The protein below binds the small molecule below.
Small molecule (SMILES): CC(=O)N[C@H]1[C@H](O[C@H]2[C@H](O)[C@@H](NC(C)=O)CO[C@@H]2CO)O[C@H](CO)[C@@H](O)[C@@H]1O

Sequence of chain 4.I:
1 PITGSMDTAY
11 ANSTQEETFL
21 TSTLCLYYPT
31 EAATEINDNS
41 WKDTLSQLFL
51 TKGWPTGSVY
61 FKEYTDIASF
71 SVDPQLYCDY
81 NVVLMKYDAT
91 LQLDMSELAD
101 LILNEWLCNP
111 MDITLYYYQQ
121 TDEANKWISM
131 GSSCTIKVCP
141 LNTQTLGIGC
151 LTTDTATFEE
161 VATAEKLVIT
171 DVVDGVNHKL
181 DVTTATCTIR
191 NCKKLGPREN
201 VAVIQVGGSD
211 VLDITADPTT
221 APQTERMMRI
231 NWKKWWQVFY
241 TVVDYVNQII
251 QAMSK

Binding-site contacts:
Ligand atom C7 contacts residue ASN12 of chain 4.I at 3.9 Å.
Ligand atom O5 contacts residue ASN12 of chain 4.I at 2.6 Å (h-bond).
Ligand atom O7 contacts residue ASN12 of chain 4.I at 3.7 Å.
Ligand atom C2 contacts residue ASN12 of chain 4.I at 3.2 Å.
Ligand atom C5 contacts residue ASN12 of chain 4.I at 4.0 Å.
Ligand atom N2 contacts residue ASN12 of chain 4.I at 3.8 Å.
Ligand atom C1 contacts residue ASN12 of chain 4.I at 2.1 Å.